Binding-site contacts:
Ligand atom O7 contacts residue ASN315 of chain 40.H at 4.2 Å.
Ligand atom O5 contacts residue THR313 of chain 40.H at 4.3 Å.
Ligand atom C6 contacts residue ASN315 of chain 40.H at 4.5 Å.
Ligand atom C5 contacts residue ASN315 of chain 40.H at 3.7 Å.
Ligand atom O5 contacts residue ASN315 of chain 40.H at 2.4 Å (h-bond).
Ligand atom C1 contacts residue VAL314 of chain 40.H at 4.4 Å (hydrophobic).
Ligand atom C1 contacts residue ASN315 of chain 40.H at 1.4 Å.
Ligand atom N2 contacts residue ASN315 of chain 40.H at 2.8 Å (h-bond).
Ligand atom O5 contacts residue VAL314 of chain 40.H at 3.8 Å.
Ligand atom C4 contacts residue ASN315 of chain 40.H at 4.3 Å.
Ligand atom C3 contacts residue ASN315 of chain 40.H at 3.8 Å.
Ligand atom C8 contacts residue ASN315 of chain 40.H at 3.5 Å.
Ligand atom C8 contacts residue ILE281 of chain 40.H at 4.5 Å (hydrophobic).
Ligand atom C2 contacts residue ASN315 of chain 40.H at 2.5 Å.
Ligand atom C7 contacts residue ASN315 of chain 40.H at 3.3 Å.
Ligand atom C6 contacts residue THR313 of chain 40.H at 4.5 Å.

Sequence of chain 40.H:
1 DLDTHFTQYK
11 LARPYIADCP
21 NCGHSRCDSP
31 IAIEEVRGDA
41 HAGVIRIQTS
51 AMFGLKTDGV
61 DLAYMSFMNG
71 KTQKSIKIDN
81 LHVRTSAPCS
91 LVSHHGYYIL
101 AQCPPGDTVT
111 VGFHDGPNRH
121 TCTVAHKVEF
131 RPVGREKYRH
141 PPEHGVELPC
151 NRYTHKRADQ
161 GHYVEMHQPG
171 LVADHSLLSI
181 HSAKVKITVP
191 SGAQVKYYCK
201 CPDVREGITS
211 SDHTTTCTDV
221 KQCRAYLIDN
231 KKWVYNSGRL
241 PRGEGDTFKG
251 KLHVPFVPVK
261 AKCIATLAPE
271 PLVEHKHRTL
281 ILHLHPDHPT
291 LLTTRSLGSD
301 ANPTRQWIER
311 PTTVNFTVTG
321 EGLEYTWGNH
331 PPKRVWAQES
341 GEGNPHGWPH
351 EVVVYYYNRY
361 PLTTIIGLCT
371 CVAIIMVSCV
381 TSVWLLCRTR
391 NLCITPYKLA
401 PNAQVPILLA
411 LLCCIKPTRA

This small molecule binds to this protein.
Small molecule (SMILES): CC(=O)N[C@@H]1[C@@H](O)[C@H](O)[C@@H](CO)O[C@H]1O